Binding-site contacts:
Ligand atom O5 contacts residue ASN707 of chain 1.B at 2.3 Å (h-bond).
Ligand atom C8 contacts residue ILE1128 of chain 1.B at 4.0 Å (hydrophobic).
Ligand atom C5 contacts residue ASN707 of chain 1.B at 3.7 Å.
Ligand atom C4 contacts residue ASN707 of chain 1.B at 4.2 Å.
Ligand atom O5 contacts residue ASP794 of chain 1.C at 4.3 Å.
Ligand atom N2 contacts residue ASN707 of chain 1.B at 3.0 Å (h-bond).
Ligand atom C3 contacts residue ASN707 of chain 1.B at 3.8 Å.
Ligand atom C2 contacts residue ASN707 of chain 1.B at 2.5 Å.
Ligand atom C7 contacts residue ASN707 of chain 1.B at 4.0 Å.
Ligand atom C8 contacts residue GLY1129 of chain 1.B at 3.4 Å.
Ligand atom C1 contacts residue ASN707 of chain 1.B at 1.4 Å.

Sequence of chain 1.C:
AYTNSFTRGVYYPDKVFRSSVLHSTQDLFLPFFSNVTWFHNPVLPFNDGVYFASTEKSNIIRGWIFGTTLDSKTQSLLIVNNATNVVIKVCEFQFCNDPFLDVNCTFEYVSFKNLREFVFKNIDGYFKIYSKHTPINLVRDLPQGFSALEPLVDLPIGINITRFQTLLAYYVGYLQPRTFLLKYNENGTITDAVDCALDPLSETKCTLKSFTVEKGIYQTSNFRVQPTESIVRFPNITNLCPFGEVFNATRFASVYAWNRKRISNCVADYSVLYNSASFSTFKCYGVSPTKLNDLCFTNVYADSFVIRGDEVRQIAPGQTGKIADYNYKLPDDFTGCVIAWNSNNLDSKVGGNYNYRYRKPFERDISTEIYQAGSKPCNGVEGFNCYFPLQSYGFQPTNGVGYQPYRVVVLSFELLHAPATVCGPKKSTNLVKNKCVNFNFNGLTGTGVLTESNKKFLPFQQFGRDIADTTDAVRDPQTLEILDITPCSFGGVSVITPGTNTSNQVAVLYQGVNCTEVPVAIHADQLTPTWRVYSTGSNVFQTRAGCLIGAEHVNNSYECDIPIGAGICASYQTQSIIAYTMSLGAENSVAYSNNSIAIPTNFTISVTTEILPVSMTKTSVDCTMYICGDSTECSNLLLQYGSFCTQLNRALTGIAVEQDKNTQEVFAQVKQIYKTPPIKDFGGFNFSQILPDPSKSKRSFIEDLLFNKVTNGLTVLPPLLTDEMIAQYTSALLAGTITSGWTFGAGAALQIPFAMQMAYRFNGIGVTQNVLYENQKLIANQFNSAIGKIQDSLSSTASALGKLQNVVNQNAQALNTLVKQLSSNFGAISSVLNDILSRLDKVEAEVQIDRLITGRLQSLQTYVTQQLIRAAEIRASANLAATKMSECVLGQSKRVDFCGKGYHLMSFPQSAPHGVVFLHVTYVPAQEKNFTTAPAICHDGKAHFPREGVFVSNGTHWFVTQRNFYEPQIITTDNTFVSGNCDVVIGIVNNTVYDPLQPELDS

This small molecule binds to this protein.
Small molecule (SMILES): CC(=O)N[C@@H]1[C@@H](O)[C@H](O)[C@@H](CO)O[C@H]1O

Sequence of chain 1.B:
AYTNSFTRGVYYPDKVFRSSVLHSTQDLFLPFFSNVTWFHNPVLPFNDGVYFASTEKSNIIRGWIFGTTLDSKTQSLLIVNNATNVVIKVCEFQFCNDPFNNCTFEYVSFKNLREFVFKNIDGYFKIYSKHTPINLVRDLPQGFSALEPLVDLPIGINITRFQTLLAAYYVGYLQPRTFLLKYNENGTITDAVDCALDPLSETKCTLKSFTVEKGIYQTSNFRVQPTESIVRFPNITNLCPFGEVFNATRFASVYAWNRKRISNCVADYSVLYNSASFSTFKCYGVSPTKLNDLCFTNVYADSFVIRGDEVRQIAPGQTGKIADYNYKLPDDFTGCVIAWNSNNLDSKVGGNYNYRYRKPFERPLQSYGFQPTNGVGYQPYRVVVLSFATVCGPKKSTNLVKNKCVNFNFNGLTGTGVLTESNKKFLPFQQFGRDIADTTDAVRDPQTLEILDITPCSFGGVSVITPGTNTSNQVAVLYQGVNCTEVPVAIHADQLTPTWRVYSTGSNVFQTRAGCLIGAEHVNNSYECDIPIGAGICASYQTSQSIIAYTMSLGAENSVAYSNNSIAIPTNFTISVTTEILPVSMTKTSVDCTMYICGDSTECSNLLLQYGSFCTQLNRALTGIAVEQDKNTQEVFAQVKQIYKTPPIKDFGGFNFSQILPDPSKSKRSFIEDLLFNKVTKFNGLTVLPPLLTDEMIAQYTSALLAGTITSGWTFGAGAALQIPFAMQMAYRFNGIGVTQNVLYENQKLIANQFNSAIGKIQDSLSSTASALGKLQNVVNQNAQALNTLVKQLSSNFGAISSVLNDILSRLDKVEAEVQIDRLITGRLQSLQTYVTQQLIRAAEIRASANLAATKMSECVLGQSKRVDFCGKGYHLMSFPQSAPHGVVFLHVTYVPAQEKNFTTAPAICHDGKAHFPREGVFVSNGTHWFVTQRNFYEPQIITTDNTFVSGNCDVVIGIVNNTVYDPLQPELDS